The small molecule below binds the protein below.
Small molecule (SMILES): Cc1cn([C@H]2C[C@H](O[P](=O)(O)OC[C@H]3O[C@@H](n4cc(C)c(=O)[nH]c4=O)C[C@@H]3O[P](=O)(O)OC[C@H]3O[C@@H](n4cc(C)c(=O)[nH]c4=O)C[C@@H]3O[P](=O)(O)OC[C@H]3O[C@@H](n4cc(C)c(=O)[nH]c4=O)C[C@@H]3O[P](=O)(O)OC[C@H]3O[C@@H](n4cc(C)c(=O)[nH]c4=O)C[C@@H]3O[P](=O)(O)OC[C@H]3O[C@@H](n4cc(C)c(=O)[nH]c4=O)C[C@@H]3O[P](=O)(O)OC[C@H]3O[C@@H](n4cc(C)c(=O)[nH]c4=O)C[C@@H]3O[P](=O)(O)OC[C@H]3O[C@@H](n4cc(C)c(=O)[nH]c4=O)C[C@@H]3O[P](=O)(O)OC[C@H]3O[C@@H](n4cc(C)c(=O)[nH]c4=O)C[C@@H]3O)[C@@H](COP(=O)=O)O2)c(=O)[nH]c1=O

Binding-site contacts:
Ligand atom C1' contacts residue LEU98 of chain 13.A at 3.5 Å (hydrophobic).
Ligand atom O2 contacts residue PHE12 of chain 9.A at 3.2 Å.
Ligand atom O2 contacts residue TRP64 of chain 9.A at 3.1 Å.
Ligand atom OP1 contacts residue ALA71 of chain 13.A at 2.9 Å (h-bond).
Ligand atom C5 contacts residue HIS93 of chain 13.A at 3.5 Å.
Ligand atom C4 contacts residue PHE18 of chain 9.A at 3.3 Å (hydrophobic).
Ligand atom C4 contacts residue PHE12 of chain 9.A at 3.2 Å (hydrophobic).
Ligand atom O4 contacts residue LYS21 of chain 19.A at 2.9 Å (salt-bridge).
Ligand atom OP1 contacts residue HIS93 of chain 13.A at 2.7 Å (h-bond).
Ligand atom N3 contacts residue PHE12 of chain 9.A at 2.9 Å.
Ligand atom O4 contacts residue PHE12 of chain 9.A at 3.2 Å.
Ligand atom C7 contacts residue TRP64 of chain 9.A at 3.5 Å (hydrophobic).
Ligand atom OP1 contacts residue LYS61 of chain 9.A at 3.0 Å.
Ligand atom C5' contacts residue TYR62 of chain 9.A at 3.2 Å (hydrophobic).
Ligand atom O4' contacts residue HIS93 of chain 13.A at 3.4 Å.
Ligand atom C4 contacts residue PHE92 of chain 13.A at 3.3 Å (hydrophobic).
Ligand atom O2 contacts residue ASP94 of chain 13.A at 3.0 Å (salt-bridge).
Ligand atom O2 contacts residue MET97 of chain 13.A at 3.4 Å.
Ligand atom O2 contacts residue LEU98 of chain 13.A at 3.4 Å.
Ligand atom O4 contacts residue PHE92 of chain 13.A at 3.5 Å (h-bond).
Ligand atom O4 contacts residue PRO14 of chain 9.A at 3.5 Å.
Ligand atom OP1 contacts residue LYS107 of chain 13.A at 2.8 Å (salt-bridge).
Ligand atom N3 contacts residue LYS21 of chain 19.A at 2.8 Å.
Ligand atom N3 contacts residue PHE18 of chain 9.A at 3.4 Å.
Ligand atom N1 contacts residue PHE12 of chain 9.A at 3.3 Å.
Ligand atom OP1 contacts residue TYR62 of chain 9.A at 2.8 Å (h-bond).
Ligand atom N3 contacts residue PHE92 of chain 13.A at 3.0 Å (h-bond).
Ligand atom C2 contacts residue TRP64 of chain 9.A at 3.5 Å (hydrophobic).
Ligand atom O4' contacts residue MET50 of chain 13.A at 3.4 Å.
Ligand atom OP2 contacts residue LYS107 of chain 13.A at 2.6 Å (salt-bridge).
Ligand atom C1' contacts residue ASP94 of chain 13.A at 3.5 Å.
Ligand atom O3' contacts residue ALA71 of chain 13.A at 3.4 Å.
Ligand atom C6 contacts residue TRP64 of chain 9.A at 3.2 Å (hydrophobic).
Ligand atom C2 contacts residue PHE12 of chain 9.A at 2.9 Å (hydrophobic).
Ligand atom C7 contacts residue HIS93 of chain 13.A at 3.5 Å.
Ligand atom O4 contacts residue SER16 of chain 9.A at 3.0 Å (h-bond).
Ligand atom O2 contacts residue ARG60 of chain 9.A at 3.0 Å.
Ligand atom C4 contacts residue LYS21 of chain 19.A at 3.4 Å.
Ligand atom C5 contacts residue PHE18 of chain 9.A at 3.4 Å (hydrophobic).
Ligand atom O4' contacts residue TRP64 of chain 9.A at 2.9 Å (h-bond).

Sequence of chain 19.A:
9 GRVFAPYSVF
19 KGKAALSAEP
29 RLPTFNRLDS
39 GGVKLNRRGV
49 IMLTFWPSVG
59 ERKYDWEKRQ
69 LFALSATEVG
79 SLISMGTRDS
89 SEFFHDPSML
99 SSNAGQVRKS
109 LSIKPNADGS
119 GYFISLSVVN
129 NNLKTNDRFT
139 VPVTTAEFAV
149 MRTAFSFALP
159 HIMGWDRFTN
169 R

Sequence of chain 13.A:
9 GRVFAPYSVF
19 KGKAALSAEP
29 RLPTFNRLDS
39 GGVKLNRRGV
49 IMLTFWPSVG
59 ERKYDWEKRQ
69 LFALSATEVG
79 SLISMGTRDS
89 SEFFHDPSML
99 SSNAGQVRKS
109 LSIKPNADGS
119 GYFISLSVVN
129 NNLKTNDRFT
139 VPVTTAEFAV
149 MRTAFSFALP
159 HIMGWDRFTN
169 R

Sequence of chain 9.A:
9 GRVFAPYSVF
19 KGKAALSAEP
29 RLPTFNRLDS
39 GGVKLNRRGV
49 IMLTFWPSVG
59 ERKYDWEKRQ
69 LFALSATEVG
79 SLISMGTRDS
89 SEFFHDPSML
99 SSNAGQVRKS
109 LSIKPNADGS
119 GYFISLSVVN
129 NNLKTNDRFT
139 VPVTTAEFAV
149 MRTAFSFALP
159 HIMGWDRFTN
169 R